Sequence of chain 1.D:
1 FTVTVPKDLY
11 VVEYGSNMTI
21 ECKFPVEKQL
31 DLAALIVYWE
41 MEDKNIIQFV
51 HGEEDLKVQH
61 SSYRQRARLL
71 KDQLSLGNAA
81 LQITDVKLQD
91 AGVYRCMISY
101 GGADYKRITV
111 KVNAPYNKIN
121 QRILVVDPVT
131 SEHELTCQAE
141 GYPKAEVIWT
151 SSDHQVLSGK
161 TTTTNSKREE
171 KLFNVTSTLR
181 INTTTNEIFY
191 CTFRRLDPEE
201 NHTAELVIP

The small molecule below binds the protein below.
Small molecule (SMILES): CC(=O)N[C@H]1[C@H](O[C@H]2[C@H](O)[C@@H](NC(C)=O)CO[C@@H]2CO[C@@H]2O[C@@H](C)[C@@H](O)[C@@H](O)[C@@H]2O)O[C@H](CO)[C@@H](O)[C@@H]1O

Binding-site contacts:
Ligand atom C5 contacts residue ASN17 of chain 1.D at 3.6 Å.
Ligand atom N2 contacts residue ASN17 of chain 1.D at 2.9 Å (h-bond).
Ligand atom C3 contacts residue ARG68 of chain 1.D at 4.4 Å.
Ligand atom C1 contacts residue ASN17 of chain 1.D at 1.4 Å.
Ligand atom C6 contacts residue ARG66 of chain 1.D at 4.5 Å.
Ligand atom C2 contacts residue ASN17 of chain 1.D at 2.4 Å.
Ligand atom C5 contacts residue ARG68 of chain 1.D at 4.4 Å.
Ligand atom O5 contacts residue GLN82 of chain 1.D at 4.1 Å.
Ligand atom O2 contacts residue ARG68 of chain 1.D at 3.6 Å (salt-bridge).
Ligand atom C5 contacts residue GLN82 of chain 1.D at 4.2 Å.
Ligand atom C6 contacts residue THR84 of chain 1.D at 3.5 Å.
Ligand atom O2 contacts residue GLN82 of chain 1.D at 3.9 Å.
Ligand atom O5 contacts residue ASN17 of chain 1.D at 2.3 Å (h-bond).
Ligand atom C7 contacts residue ASN17 of chain 1.D at 3.9 Å.
Ligand atom C3 contacts residue ASN17 of chain 1.D at 3.7 Å.
Ligand atom C4 contacts residue ASN17 of chain 1.D at 4.2 Å.
Ligand atom C6 contacts residue GLN65 of chain 1.D at 3.9 Å.
Ligand atom C1 contacts residue THR84 of chain 1.D at 4.3 Å.
Ligand atom O6 contacts residue THR84 of chain 1.D at 4.2 Å.
Ligand atom O5 contacts residue THR84 of chain 1.D at 3.3 Å.
Ligand atom C5 contacts residue THR84 of chain 1.D at 3.9 Å.